Sequence of chain 4.C:
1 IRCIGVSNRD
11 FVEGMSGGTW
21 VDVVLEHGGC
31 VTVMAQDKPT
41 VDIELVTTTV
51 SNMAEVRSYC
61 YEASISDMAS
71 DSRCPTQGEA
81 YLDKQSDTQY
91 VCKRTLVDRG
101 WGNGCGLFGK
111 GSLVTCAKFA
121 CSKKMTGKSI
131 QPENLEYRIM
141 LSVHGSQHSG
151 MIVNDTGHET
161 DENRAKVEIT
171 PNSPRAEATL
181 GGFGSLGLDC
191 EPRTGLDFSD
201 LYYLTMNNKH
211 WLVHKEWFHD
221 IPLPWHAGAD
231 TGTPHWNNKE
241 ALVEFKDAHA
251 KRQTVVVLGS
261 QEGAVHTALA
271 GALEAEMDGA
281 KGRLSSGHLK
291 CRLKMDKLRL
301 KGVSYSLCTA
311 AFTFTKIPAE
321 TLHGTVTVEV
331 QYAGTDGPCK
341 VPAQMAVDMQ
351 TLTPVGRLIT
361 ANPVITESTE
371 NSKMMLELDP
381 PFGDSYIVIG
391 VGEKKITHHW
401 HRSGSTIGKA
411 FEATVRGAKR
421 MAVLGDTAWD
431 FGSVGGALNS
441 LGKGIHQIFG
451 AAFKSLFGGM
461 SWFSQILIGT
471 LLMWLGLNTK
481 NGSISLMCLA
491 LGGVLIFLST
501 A

A protein and the small-molecule ligand that binds it are described below.
Small molecule (SMILES): CC(=O)N[C@H]1[C@H](O[C@H]2[C@H](O)[C@@H](NC(C)=O)CO[C@@H]2CO)O[C@H](CO)[C@@H](O)[C@@H]1O

Binding-site contacts:
Ligand atom C6 contacts residue THR156 of chain 4.C at 3.7 Å.
Ligand atom C5 contacts residue THR156 of chain 4.C at 4.1 Å.
Ligand atom C8 contacts residue ASN154 of chain 4.C at 2.3 Å.
Ligand atom O7 contacts residue ASN154 of chain 4.C at 2.1 Å (h-bond).
Ligand atom N2 contacts residue ASN154 of chain 4.C at 3.2 Å (h-bond).
Ligand atom O5 contacts residue ASN154 of chain 4.C at 4.1 Å.
Ligand atom O6 contacts residue THR156 of chain 4.C at 2.7 Å (h-bond).
Ligand atom C2 contacts residue ASN154 of chain 4.C at 3.6 Å.
Ligand atom O7 contacts residue VAL153 of chain 4.C at 4.1 Å.
Ligand atom C1 contacts residue THR156 of chain 4.C at 4.2 Å.
Ligand atom C7 contacts residue ASN154 of chain 4.C at 2.2 Å.
Ligand atom O5 contacts residue THR156 of chain 4.C at 4.0 Å.
Ligand atom C1 contacts residue ASN154 of chain 4.C at 3.0 Å.
Ligand atom O7 contacts residue GLY150 of chain 4.C at 4.2 Å.